Sequence of chain 1.B:
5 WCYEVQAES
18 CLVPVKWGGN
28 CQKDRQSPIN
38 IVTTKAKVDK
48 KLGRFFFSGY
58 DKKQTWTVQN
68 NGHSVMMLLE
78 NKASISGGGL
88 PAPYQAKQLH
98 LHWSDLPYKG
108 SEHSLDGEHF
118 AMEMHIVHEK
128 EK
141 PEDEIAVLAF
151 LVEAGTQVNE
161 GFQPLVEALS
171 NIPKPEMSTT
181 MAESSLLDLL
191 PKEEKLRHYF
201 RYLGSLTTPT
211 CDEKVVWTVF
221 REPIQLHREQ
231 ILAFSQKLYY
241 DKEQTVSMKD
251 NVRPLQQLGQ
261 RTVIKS

The protein below binds the small molecule below.
Small molecule (SMILES): COCCCNC(=O)c1cc(S(N)(=O)=O)cnc1Sc1ccccc1

Binding-site contacts:
Ligand atom O18 contacts residue SER71 of chain 1.B at 3.6 Å.
Ligand atom C20 contacts residue HIS97 of chain 1.B at 3.6 Å.
Ligand atom C7 contacts residue HIS97 of chain 1.B at 3.4 Å.
Ligand atom N9 contacts residue HIS122 of chain 1.B at 3.4 Å (h-bond).
Ligand atom N9 contacts residue HIS99 of chain 1.B at 3.4 Å (h-bond).
Ligand atom S8 contacts residue HIS97 of chain 1.B at 3.8 Å.
Ligand atom N4 contacts residue LEU206 of chain 1.B at 3.3 Å.
Ligand atom C23 contacts residue ILE145 of chain 1.B at 3.7 Å (hydrophobic).
Ligand atom N9 contacts residue THR207 of chain 1.B at 2.8 Å (h-bond).
Ligand atom C6 contacts residue GLN95 of chain 1.B at 3.8 Å.
Ligand atom O12 contacts residue TRP217 of chain 1.B at 3.9 Å.
Ligand atom C20 contacts residue ASN68 of chain 1.B at 3.4 Å.
Ligand atom N4 contacts residue VAL124 of chain 1.B at 3.7 Å.
Ligand atom N15 contacts residue THR208 of chain 1.B at 2.9 Å (h-bond).
Ligand atom C3 contacts residue VAL124 of chain 1.B at 3.7 Å (hydrophobic).
Ligand atom C1 contacts residue THR208 of chain 1.B at 3.8 Å.
Ligand atom C7 contacts residue THR208 of chain 1.B at 3.8 Å.
Ligand atom O14 contacts residue GLN95 of chain 1.B at 3.1 Å (h-bond).
Ligand atom S8 contacts residue HIS122 of chain 1.B at 3.8 Å.
Ligand atom C5 contacts residue GLN95 of chain 1.B at 3.5 Å.
Ligand atom O12 contacts residue ZN1 of chain 1.G at 3.0 Å.
Ligand atom C2 contacts residue HIS97 of chain 1.B at 3.6 Å.
Ligand atom C17 contacts residue HIS70 of chain 1.B at 3.7 Å.
Ligand atom S8 contacts residue ZN1 of chain 1.G at 3.0 Å.
Ligand atom S8 contacts residue THR207 of chain 1.B at 3.8 Å.
Ligand atom C3 contacts residue LEU206 of chain 1.B at 3.0 Å (hydrophobic).
Ligand atom C16 contacts residue THR208 of chain 1.B at 3.9 Å.
Ligand atom S10 contacts residue GLN95 of chain 1.B at 3.4 Å (h-bond).
Ligand atom O12 contacts residue VAL147 of chain 1.B at 3.8 Å.
Ligand atom O18 contacts residue ASN68 of chain 1.B at 3.0 Å (h-bond).
Ligand atom O12 contacts residue HIS122 of chain 1.B at 3.1 Å (h-bond).
Ligand atom N9 contacts residue HIS97 of chain 1.B at 3.2 Å (h-bond).
Ligand atom N9 contacts residue ZN1 of chain 1.G at 2.0 Å.
Ligand atom C17 contacts residue ASN68 of chain 1.B at 3.8 Å.
Ligand atom C21 contacts residue LEU206 of chain 1.B at 3.8 Å (hydrophobic).
Ligand atom O11 contacts residue LEU206 of chain 1.B at 3.3 Å.
Ligand atom O11 contacts residue TRP217 of chain 1.B at 3.7 Å.
Ligand atom O11 contacts residue THR207 of chain 1.B at 2.8 Å (h-bond).
Ligand atom C25 contacts residue VAL124 of chain 1.B at 3.8 Å (hydrophobic).
Ligand atom O12 contacts residue HIS97 of chain 1.B at 3.4 Å.